Binding-site contacts:
Ligand atom O4 contacts residue 4LU1 of chain 1.B at 0.2 Å (h-bond).
Ligand atom C13 contacts residue 4LU1 of chain 1.B at 0.2 Å.
Ligand atom C3 contacts residue 4LU1 of chain 1.B at 0.6 Å.
Ligand atom O8 contacts residue MN1 of chain 1.D at 2.2 Å.
Ligand atom C10 contacts residue 4LU1 of chain 1.B at 0.1 Å.
Ligand atom C8 contacts residue 4LU1 of chain 1.B at 0.2 Å.
Ligand atom C20 contacts residue 4LU1 of chain 1.B at 0.2 Å.
Ligand atom N4 contacts residue 4LU1 of chain 1.B at 0.3 Å (h-bond).
Ligand atom C16 contacts residue 4LU1 of chain 1.B at 0.2 Å.
Ligand atom O7 contacts residue 4LU1 of chain 1.B at 0.1 Å (h-bond).
Ligand atom N2 contacts residue 4LU1 of chain 1.B at 0.3 Å (h-bond).
Ligand atom C12 contacts residue 4LU1 of chain 1.B at 0.1 Å.
Ligand atom C9 contacts residue 4LU1 of chain 1.B at 0.1 Å.
Ligand atom O3 contacts residue 4LU1 of chain 1.B at 0.3 Å (h-bond).
Ligand atom O6 contacts residue 4LU1 of chain 1.B at 0.0 Å (h-bond).
Ligand atom O8 contacts residue 4LU1 of chain 1.B at 0.0 Å (h-bond).
Ligand atom P1 contacts residue 4LU1 of chain 1.B at 0.0 Å.
Ligand atom C18 contacts residue 4LU1 of chain 1.B at 0.4 Å.
Ligand atom C11 contacts residue 4LU1 of chain 1.B at 0.1 Å.
Ligand atom C19 contacts residue 4LU1 of chain 1.B at 0.2 Å.
Ligand atom O9 contacts residue 4LU1 of chain 1.B at 0.1 Å (h-bond).
Ligand atom C14 contacts residue 4LU1 of chain 1.B at 0.2 Å.
Ligand atom C21 contacts residue 4LU1 of chain 1.B at 0.2 Å.
Ligand atom C1 contacts residue 4LU1 of chain 1.B at 0.8 Å.
Ligand atom C22 contacts residue 4LU1 of chain 1.B at 0.1 Å.
Ligand atom C17 contacts residue 4LU1 of chain 1.B at 0.3 Å.
Ligand atom C5 contacts residue 4LU1 of chain 1.B at 0.2 Å.
Ligand atom C2 contacts residue 4LU1 of chain 1.B at 0.3 Å.
Ligand atom N1 contacts residue 4LU1 of chain 1.B at 0.6 Å (h-bond).
Ligand atom O3 contacts residue ILE171 of chain 1.A at 2.7 Å (h-bond).
Ligand atom C7 contacts residue 4LU1 of chain 1.B at 0.2 Å.
Ligand atom O5 contacts residue 4LU1 of chain 1.B at 0.2 Å (h-bond).
Ligand atom O1 contacts residue 4LU1 of chain 1.B at 0.9 Å (h-bond).
Ligand atom C15 contacts residue 4LU1 of chain 1.B at 0.2 Å.
Ligand atom C4 contacts residue 4LU1 of chain 1.B at 0.6 Å.
Ligand atom O7 contacts residue LYS391 of chain 1.A at 2.7 Å (salt-bridge).
Ligand atom N3 contacts residue 4LU1 of chain 1.B at 1.2 Å.
Ligand atom C6 contacts residue 4LU1 of chain 1.B at 0.1 Å.
Ligand atom N3 contacts residue 4LV1 of chain 1.G at 2.7 Å (h-bond).
Ligand atom O2 contacts residue 4LU1 of chain 1.B at 0.4 Å (h-bond).

The protein below binds the small molecule below.
Small molecule (SMILES): Cc1cc2c3c(c1C)C(C)(C)CC3=Nc1c(nc(O)[nH]c1=O)N2C[C@H](O)[C@H](O)[C@H](O)COP(=O)(O)O

Sequence of chain 1.A:
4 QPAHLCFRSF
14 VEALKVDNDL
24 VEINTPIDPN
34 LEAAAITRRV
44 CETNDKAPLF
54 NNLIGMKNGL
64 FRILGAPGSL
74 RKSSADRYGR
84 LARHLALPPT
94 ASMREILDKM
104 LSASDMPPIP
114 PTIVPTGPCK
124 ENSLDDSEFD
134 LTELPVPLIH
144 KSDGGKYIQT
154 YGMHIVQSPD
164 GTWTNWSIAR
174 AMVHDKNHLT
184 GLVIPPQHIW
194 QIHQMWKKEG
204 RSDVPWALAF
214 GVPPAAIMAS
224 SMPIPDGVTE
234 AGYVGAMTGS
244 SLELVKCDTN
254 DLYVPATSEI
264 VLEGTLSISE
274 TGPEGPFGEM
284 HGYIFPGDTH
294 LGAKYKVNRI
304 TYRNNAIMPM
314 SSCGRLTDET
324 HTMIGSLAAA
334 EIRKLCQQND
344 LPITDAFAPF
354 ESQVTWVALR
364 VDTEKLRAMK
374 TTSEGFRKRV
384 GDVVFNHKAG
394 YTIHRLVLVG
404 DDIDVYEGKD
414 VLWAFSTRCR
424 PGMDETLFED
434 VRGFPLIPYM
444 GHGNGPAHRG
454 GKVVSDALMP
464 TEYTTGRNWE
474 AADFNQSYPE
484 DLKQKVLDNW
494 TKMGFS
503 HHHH